This protein binds this small molecule.
Small molecule (SMILES): CC(=O)N[C@@H]1[C@@H](O)[C@H](O)[C@@H](CO)O[C@H]1O

Sequence of chain 59.K:
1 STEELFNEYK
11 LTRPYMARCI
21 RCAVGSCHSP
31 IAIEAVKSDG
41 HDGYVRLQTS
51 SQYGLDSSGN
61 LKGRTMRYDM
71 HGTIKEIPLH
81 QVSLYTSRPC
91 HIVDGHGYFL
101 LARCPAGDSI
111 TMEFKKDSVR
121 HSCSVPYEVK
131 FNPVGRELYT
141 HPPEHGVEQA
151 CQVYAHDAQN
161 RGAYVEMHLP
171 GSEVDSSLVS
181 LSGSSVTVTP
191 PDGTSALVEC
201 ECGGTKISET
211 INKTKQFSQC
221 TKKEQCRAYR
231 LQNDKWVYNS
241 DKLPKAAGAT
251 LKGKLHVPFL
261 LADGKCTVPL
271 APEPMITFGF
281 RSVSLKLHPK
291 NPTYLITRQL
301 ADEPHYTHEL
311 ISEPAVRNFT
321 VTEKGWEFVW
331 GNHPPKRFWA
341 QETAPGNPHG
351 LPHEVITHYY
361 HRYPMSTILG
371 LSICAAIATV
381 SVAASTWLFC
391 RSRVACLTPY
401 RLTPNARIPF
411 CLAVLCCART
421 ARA

Binding-site contacts:
Ligand atom C6 contacts residue SER284 of chain 59.K at 3.4 Å.
Ligand atom C6 contacts residue ASN318 of chain 59.K at 3.2 Å.
Ligand atom O4 contacts residue ASN318 of chain 59.K at 4.5 Å.
Ligand atom O6 contacts residue ASN318 of chain 59.K at 3.0 Å (h-bond).
Ligand atom O6 contacts residue SER284 of chain 59.K at 2.9 Å (h-bond).